The small molecule below binds the protein below.
Small molecule (SMILES): CC(=O)N[C@@H]1[C@@H](O)[C@H](O)[C@@H](CO)O[C@H]1O

Sequence of chain 2.A:
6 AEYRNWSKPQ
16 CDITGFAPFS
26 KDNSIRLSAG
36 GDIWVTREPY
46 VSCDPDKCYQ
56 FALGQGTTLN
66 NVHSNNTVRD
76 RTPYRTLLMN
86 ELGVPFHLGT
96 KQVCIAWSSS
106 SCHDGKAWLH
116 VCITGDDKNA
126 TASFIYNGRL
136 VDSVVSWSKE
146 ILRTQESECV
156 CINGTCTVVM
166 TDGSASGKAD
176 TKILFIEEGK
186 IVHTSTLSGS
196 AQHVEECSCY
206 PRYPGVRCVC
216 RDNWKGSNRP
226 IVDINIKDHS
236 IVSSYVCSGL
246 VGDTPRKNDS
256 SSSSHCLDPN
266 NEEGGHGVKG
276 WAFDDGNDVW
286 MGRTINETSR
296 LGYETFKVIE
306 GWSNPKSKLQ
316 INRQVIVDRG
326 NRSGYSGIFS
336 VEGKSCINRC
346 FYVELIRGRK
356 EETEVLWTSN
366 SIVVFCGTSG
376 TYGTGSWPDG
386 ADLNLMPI

Binding-site contacts:
Ligand atom C5 contacts residue ASN158 of chain 2.A at 3.6 Å.
Ligand atom C8 contacts residue ASN10 of chain 2.A at 4.3 Å.
Ligand atom C1 contacts residue ASN158 of chain 2.A at 1.4 Å.
Ligand atom C7 contacts residue ASN158 of chain 2.A at 3.8 Å.
Ligand atom C2 contacts residue ASN158 of chain 2.A at 2.7 Å.
Ligand atom O7 contacts residue ASN158 of chain 2.A at 3.9 Å.
Ligand atom C3 contacts residue ASN158 of chain 2.A at 4.0 Å.
Ligand atom O7 contacts residue TYR208 of chain 2.A at 4.4 Å.
Ligand atom O5 contacts residue ASN158 of chain 2.A at 2.3 Å (h-bond).
Ligand atom N2 contacts residue ASN158 of chain 2.A at 3.2 Å (h-bond).
Ligand atom C4 contacts residue ASN158 of chain 2.A at 4.3 Å.